This small molecule binds to this protein.
Small molecule (SMILES): C=C(C)[C@H]1CC[C@]2(C)O[C@@H]2C1

Sequence of chain 1.B:
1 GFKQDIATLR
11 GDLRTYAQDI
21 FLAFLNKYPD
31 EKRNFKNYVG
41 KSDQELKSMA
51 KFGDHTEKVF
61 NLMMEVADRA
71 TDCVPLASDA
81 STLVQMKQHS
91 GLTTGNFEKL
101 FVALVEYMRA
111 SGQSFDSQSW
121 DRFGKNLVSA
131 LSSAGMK

Binding-site contacts:
Ligand atom C6 contacts residue ASN96 of chain 1.B at 3.7 Å.
Ligand atom C9 contacts residue LYS99 of chain 1.B at 3.4 Å.
Ligand atom O contacts residue LYS99 of chain 1.B at 4.2 Å.
Ligand atom C3 contacts residue GLU31 of chain 1.B at 3.9 Å.
Ligand atom C6 contacts residue THR93 of chain 1.B at 3.6 Å.
Ligand atom C6 contacts residue GLU31 of chain 1.B at 4.1 Å.
Ligand atom C8 contacts residue LYS99 of chain 1.B at 2.9 Å.
Ligand atom C9 contacts residue GLU31 of chain 1.B at 2.6 Å.
Ligand atom O contacts residue GLU31 of chain 1.B at 3.0 Å (salt-bridge).
Ligand atom C contacts residue ASP30 of chain 1.B at 4.4 Å.
Ligand atom C contacts residue LYS99 of chain 1.B at 3.8 Å.
Ligand atom O contacts residue ASN96 of chain 1.B at 3.0 Å.
Ligand atom C7 contacts residue THR93 of chain 1.B at 2.6 Å.
Ligand atom C6 contacts residue GLY95 of chain 1.B at 3.9 Å.
Ligand atom O contacts residue THR93 of chain 1.B at 4.3 Å.
Ligand atom C5 contacts residue THR93 of chain 1.B at 3.9 Å.
Ligand atom C7 contacts residue GLY95 of chain 1.B at 3.0 Å.
Ligand atom C7 contacts residue LYS99 of chain 1.B at 4.2 Å.
Ligand atom C5 contacts residue ASN96 of chain 1.B at 4.1 Å.
Ligand atom C8 contacts residue ASN96 of chain 1.B at 3.9 Å.
Ligand atom C7 contacts residue ASN96 of chain 1.B at 3.3 Å.
Ligand atom C8 contacts residue GLU31 of chain 1.B at 3.0 Å.
Ligand atom C8 contacts residue GLY95 of chain 1.B at 3.8 Å.
Ligand atom O contacts residue GLY95 of chain 1.B at 3.5 Å.
Ligand atom C3 contacts residue LYS99 of chain 1.B at 4.3 Å.
Ligand atom C6 contacts residue LYS99 of chain 1.B at 4.0 Å.